Sequence of chain 1.A:
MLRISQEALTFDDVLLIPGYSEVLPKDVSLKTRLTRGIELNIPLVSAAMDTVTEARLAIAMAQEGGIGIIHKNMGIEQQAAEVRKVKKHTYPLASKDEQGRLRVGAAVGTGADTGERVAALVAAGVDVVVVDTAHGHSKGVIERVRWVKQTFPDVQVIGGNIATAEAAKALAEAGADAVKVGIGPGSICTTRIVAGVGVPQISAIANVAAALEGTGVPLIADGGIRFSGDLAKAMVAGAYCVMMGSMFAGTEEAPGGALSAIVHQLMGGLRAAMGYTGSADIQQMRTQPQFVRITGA

Binding-site contacts:
Ligand atom O3P contacts residue GLY301 of chain 1.A at 4.1 Å.
Ligand atom P contacts residue GLY339 of chain 1.A at 4.3 Å.
Ligand atom C8 contacts residue MET49 of chain 1.A at 3.5 Å (hydrophobic).
Ligand atom C5' contacts residue ASP337 of chain 1.A at 4.1 Å.
Ligand atom O3' contacts residue ASP337 of chain 1.A at 2.5 Å (salt-bridge).
Ligand atom O1P contacts residue MET358 of chain 1.A at 4.3 Å.
Ligand atom N9 contacts residue MET49 of chain 1.A at 4.2 Å.
Ligand atom O2P contacts residue GLY360 of chain 1.A at 3.8 Å.
Ligand atom C2' contacts residue ASP337 of chain 1.A at 3.8 Å.
Ligand atom O3' contacts residue MET358 of chain 1.A at 3.4 Å (h-bond).
Ligand atom O5' contacts residue SER302 of chain 1.A at 4.0 Å.
Ligand atom C4' contacts residue GLY301 of chain 1.A at 4.3 Å.
Ligand atom O5' contacts residue GLY301 of chain 1.A at 3.8 Å.
Ligand atom O2' contacts residue ASP337 of chain 1.A at 2.6 Å (salt-bridge).
Ligand atom O3' contacts residue ALA47 of chain 1.A at 3.4 Å.
Ligand atom O2P contacts residue SER302 of chain 1.A at 3.3 Å (h-bond).
Ligand atom O1P contacts residue MET359 of chain 1.A at 3.7 Å.
Ligand atom C4' contacts residue MET49 of chain 1.A at 4.3 Å (hydrophobic).
Ligand atom O3P contacts residue GLY339 of chain 1.A at 3.3 Å (h-bond).
Ligand atom N7 contacts residue MET49 of chain 1.A at 3.5 Å.
Ligand atom O2P contacts residue SER361 of chain 1.A at 2.9 Å (h-bond).
Ligand atom P contacts residue SER361 of chain 1.A at 4.0 Å.
Ligand atom C3' contacts residue MET49 of chain 1.A at 3.8 Å (hydrophobic).
Ligand atom O2' contacts residue ASN276 of chain 1.A at 3.9 Å.
Ligand atom O4' contacts residue GLY301 of chain 1.A at 3.5 Å.
Ligand atom C3' contacts residue ASP337 of chain 1.A at 3.5 Å.
Ligand atom O3P contacts residue SER302 of chain 1.A at 3.1 Å (h-bond).
Ligand atom C5' contacts residue MET49 of chain 1.A at 3.8 Å (hydrophobic).
Ligand atom O3P contacts residue SER361 of chain 1.A at 4.2 Å.
Ligand atom O3P contacts residue GLY338 of chain 1.A at 4.1 Å.
Ligand atom O1P contacts residue GLY360 of chain 1.A at 2.8 Å (h-bond).
Ligand atom P contacts residue SER302 of chain 1.A at 3.9 Å.
Ligand atom O3P contacts residue ILE340 of chain 1.A at 4.3 Å.
Ligand atom P contacts residue GLY338 of chain 1.A at 4.4 Å.
Ligand atom O5' contacts residue GLY338 of chain 1.A at 3.8 Å.
Ligand atom O1P contacts residue SER361 of chain 1.A at 3.8 Å.
Ligand atom P contacts residue GLY360 of chain 1.A at 3.9 Å.
Ligand atom C4' contacts residue ASP337 of chain 1.A at 3.5 Å.
Ligand atom C3' contacts residue ALA47 of chain 1.A at 4.1 Å (hydrophobic).
Ligand atom C5' contacts residue GLY360 of chain 1.A at 4.2 Å.

A protein and the small-molecule ligand that binds it are described below.
Small molecule (SMILES): O=c1[nH]cnc2c1ncn2[C@@H]1O[C@H](COP(=O)(O)O)[C@@H](O)[C@H]1O